The small molecule below binds the protein below.
Small molecule (SMILES): CC(=O)N[C@@H]1[C@@H](O)[C@H](O)[C@@H](CO)O[C@H]1O

Binding-site contacts:
Ligand atom O6 contacts residue HIS158 of chain 21.A at 3.4 Å (h-bond).
Ligand atom O3 contacts residue THR160 of chain 21.A at 4.3 Å.
Ligand atom O7 contacts residue ASP161 of chain 21.A at 3.7 Å.
Ligand atom C4 contacts residue ASN154 of chain 21.A at 4.3 Å.
Ligand atom C1 contacts residue THR160 of chain 21.A at 3.0 Å.
Ligand atom O5 contacts residue ASN154 of chain 21.A at 2.4 Å (h-bond).
Ligand atom O7 contacts residue THR160 of chain 21.A at 2.5 Å.
Ligand atom C6 contacts residue HIS158 of chain 21.A at 4.0 Å.
Ligand atom N2 contacts residue ASN154 of chain 21.A at 3.0 Å (h-bond).
Ligand atom C4 contacts residue THR160 of chain 21.A at 3.6 Å.
Ligand atom C3 contacts residue THR160 of chain 21.A at 3.9 Å.
Ligand atom C7 contacts residue THR160 of chain 21.A at 3.4 Å.
Ligand atom C7 contacts residue ASN154 of chain 21.A at 3.0 Å.
Ligand atom C8 contacts residue ASN154 of chain 21.A at 4.1 Å.
Ligand atom O7 contacts residue ASN154 of chain 21.A at 2.7 Å (h-bond).
Ligand atom C2 contacts residue THR160 of chain 21.A at 2.7 Å.
Ligand atom C8 contacts residue VAL153 of chain 21.A at 4.4 Å (hydrophobic).
Ligand atom O5 contacts residue HIS158 of chain 21.A at 3.8 Å.
Ligand atom C2 contacts residue ASN154 of chain 21.A at 2.5 Å.
Ligand atom C5 contacts residue THR160 of chain 21.A at 3.7 Å.
Ligand atom N2 contacts residue THR160 of chain 21.A at 3.5 Å.
Ligand atom C8 contacts residue ILE152 of chain 21.A at 4.3 Å (hydrophobic).
Ligand atom O5 contacts residue THR160 of chain 21.A at 3.2 Å.
Ligand atom C5 contacts residue ASN154 of chain 21.A at 3.8 Å.
Ligand atom C3 contacts residue ASN154 of chain 21.A at 3.9 Å.
Ligand atom C1 contacts residue ASN154 of chain 21.A at 1.6 Å.
Ligand atom C6 contacts residue THR160 of chain 21.A at 3.7 Å.

Sequence of chain 21.A:
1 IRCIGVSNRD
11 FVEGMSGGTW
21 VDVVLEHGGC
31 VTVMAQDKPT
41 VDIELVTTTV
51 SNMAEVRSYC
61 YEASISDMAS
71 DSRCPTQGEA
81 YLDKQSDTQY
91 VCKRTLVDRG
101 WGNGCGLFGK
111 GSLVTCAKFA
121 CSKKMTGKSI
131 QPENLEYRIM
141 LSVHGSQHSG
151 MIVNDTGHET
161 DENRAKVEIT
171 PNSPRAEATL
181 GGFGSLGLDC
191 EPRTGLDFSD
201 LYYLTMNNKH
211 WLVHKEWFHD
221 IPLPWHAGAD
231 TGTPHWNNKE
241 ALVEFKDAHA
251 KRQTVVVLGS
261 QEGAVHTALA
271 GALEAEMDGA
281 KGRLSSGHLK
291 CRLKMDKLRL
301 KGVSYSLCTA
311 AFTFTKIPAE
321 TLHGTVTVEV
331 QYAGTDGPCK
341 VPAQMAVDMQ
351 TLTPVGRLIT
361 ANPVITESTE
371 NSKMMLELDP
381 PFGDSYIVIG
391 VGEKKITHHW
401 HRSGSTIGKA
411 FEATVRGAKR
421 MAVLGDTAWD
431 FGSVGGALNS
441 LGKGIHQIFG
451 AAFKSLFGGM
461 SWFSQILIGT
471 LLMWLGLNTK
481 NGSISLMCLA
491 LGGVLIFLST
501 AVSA